Sequence of chain 1.A:
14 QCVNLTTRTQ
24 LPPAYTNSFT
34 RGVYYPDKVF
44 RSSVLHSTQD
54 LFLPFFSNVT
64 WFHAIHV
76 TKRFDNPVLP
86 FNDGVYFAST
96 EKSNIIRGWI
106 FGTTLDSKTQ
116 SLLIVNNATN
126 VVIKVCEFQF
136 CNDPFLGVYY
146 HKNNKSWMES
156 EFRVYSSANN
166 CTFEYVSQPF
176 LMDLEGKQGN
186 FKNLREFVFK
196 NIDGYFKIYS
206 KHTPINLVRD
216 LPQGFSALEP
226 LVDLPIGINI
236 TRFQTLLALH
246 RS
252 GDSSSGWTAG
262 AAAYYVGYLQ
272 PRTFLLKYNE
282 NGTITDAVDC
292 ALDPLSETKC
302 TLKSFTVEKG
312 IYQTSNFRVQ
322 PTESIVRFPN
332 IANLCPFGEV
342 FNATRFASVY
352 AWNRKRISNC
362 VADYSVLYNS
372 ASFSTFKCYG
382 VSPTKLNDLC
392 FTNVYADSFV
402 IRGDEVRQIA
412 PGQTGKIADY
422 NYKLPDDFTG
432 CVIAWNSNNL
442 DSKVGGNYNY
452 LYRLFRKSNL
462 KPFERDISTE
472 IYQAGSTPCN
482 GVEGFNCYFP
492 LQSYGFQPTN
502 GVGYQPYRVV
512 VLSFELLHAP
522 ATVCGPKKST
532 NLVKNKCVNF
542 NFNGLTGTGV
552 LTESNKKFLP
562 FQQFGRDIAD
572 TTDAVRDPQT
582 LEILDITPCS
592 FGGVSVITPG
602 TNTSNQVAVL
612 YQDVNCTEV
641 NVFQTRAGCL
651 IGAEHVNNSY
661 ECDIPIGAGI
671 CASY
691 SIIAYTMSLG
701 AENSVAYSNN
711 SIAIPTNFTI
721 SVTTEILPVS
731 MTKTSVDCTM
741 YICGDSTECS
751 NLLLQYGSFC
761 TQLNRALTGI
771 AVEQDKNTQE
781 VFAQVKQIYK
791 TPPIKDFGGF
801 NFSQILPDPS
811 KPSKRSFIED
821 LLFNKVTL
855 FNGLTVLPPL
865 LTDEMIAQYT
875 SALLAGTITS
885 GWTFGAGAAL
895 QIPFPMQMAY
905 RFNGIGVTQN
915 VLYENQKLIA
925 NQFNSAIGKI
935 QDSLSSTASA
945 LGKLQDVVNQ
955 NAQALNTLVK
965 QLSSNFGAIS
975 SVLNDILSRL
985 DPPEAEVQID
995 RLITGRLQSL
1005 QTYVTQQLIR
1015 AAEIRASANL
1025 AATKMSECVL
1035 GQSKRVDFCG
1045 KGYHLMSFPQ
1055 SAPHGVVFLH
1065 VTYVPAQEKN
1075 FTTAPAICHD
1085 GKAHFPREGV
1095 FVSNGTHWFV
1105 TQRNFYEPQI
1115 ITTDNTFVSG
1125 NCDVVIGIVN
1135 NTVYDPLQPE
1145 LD

A protein and the small-molecule ligand that binds it are described below.
Small molecule (SMILES): CC(=O)N[C@@H]1[C@@H](O)[C@H](O)[C@@H](CO)O[C@H]1O

Sequence of chain 1.B:
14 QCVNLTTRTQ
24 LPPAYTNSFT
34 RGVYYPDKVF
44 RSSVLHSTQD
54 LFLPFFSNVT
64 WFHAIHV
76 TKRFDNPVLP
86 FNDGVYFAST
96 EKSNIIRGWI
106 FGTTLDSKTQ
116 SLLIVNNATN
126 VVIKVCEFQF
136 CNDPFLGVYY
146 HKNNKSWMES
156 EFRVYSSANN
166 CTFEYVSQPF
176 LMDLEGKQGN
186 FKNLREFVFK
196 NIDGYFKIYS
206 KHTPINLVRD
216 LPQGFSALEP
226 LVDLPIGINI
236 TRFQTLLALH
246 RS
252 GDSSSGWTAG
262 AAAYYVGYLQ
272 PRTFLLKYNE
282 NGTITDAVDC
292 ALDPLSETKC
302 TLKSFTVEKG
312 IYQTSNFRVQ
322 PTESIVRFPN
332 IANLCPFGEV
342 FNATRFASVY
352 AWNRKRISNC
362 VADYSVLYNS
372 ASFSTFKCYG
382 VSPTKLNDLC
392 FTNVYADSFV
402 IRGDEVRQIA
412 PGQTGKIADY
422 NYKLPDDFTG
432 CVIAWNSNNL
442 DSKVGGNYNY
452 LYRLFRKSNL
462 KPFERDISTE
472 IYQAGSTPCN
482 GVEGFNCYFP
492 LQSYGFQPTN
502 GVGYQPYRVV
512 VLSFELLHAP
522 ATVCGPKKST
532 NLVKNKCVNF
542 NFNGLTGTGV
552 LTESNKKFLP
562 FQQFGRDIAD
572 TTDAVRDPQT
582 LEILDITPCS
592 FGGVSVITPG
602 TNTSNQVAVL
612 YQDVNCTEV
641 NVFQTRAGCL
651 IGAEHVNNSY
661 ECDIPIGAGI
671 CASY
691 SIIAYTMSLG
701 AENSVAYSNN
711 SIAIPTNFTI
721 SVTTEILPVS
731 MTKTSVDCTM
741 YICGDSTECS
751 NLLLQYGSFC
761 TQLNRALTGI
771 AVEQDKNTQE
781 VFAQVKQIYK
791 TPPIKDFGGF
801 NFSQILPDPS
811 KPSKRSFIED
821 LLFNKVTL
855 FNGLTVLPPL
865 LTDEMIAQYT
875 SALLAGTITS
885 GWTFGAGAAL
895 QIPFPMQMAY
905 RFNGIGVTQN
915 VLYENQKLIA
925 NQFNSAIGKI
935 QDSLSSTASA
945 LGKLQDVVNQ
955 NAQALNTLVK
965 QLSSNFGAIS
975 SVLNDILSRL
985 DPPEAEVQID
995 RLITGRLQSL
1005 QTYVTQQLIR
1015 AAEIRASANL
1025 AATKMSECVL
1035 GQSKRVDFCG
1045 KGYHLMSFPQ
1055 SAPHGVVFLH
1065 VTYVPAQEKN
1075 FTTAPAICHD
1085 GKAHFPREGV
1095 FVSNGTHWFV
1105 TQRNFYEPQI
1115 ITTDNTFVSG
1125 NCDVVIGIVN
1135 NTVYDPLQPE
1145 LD

Binding-site contacts:
Ligand atom C4 contacts residue ASN1074 of chain 1.A at 4.2 Å.
Ligand atom N2 contacts residue ASN1074 of chain 1.A at 2.9 Å (h-bond).
Ligand atom C4 contacts residue ALA706 of chain 1.A at 4.0 Å (hydrophobic).
Ligand atom C3 contacts residue ASN1074 of chain 1.A at 3.8 Å.
Ligand atom C1 contacts residue GLN895 of chain 1.B at 4.3 Å.
Ligand atom C2 contacts residue ASN1074 of chain 1.A at 2.5 Å.
Ligand atom C8 contacts residue ASN1074 of chain 1.A at 4.0 Å.
Ligand atom C5 contacts residue ASN1074 of chain 1.A at 3.6 Å.
Ligand atom C6 contacts residue ALA706 of chain 1.A at 4.3 Å (hydrophobic).
Ligand atom O5 contacts residue GLN895 of chain 1.B at 3.5 Å (h-bond).
Ligand atom O6 contacts residue ASN1074 of chain 1.A at 4.5 Å.
Ligand atom C6 contacts residue GLN895 of chain 1.B at 4.0 Å.
Ligand atom O6 contacts residue GLN895 of chain 1.B at 2.6 Å (h-bond).
Ligand atom O5 contacts residue ASN1074 of chain 1.A at 2.3 Å (h-bond).
Ligand atom O6 contacts residue ALA706 of chain 1.A at 4.2 Å.
Ligand atom C1 contacts residue ASN1074 of chain 1.A at 1.4 Å.
Ligand atom C7 contacts residue ASN1074 of chain 1.A at 3.6 Å.
Ligand atom O7 contacts residue ASN1074 of chain 1.A at 3.8 Å.